Sequence of chain 1.C:
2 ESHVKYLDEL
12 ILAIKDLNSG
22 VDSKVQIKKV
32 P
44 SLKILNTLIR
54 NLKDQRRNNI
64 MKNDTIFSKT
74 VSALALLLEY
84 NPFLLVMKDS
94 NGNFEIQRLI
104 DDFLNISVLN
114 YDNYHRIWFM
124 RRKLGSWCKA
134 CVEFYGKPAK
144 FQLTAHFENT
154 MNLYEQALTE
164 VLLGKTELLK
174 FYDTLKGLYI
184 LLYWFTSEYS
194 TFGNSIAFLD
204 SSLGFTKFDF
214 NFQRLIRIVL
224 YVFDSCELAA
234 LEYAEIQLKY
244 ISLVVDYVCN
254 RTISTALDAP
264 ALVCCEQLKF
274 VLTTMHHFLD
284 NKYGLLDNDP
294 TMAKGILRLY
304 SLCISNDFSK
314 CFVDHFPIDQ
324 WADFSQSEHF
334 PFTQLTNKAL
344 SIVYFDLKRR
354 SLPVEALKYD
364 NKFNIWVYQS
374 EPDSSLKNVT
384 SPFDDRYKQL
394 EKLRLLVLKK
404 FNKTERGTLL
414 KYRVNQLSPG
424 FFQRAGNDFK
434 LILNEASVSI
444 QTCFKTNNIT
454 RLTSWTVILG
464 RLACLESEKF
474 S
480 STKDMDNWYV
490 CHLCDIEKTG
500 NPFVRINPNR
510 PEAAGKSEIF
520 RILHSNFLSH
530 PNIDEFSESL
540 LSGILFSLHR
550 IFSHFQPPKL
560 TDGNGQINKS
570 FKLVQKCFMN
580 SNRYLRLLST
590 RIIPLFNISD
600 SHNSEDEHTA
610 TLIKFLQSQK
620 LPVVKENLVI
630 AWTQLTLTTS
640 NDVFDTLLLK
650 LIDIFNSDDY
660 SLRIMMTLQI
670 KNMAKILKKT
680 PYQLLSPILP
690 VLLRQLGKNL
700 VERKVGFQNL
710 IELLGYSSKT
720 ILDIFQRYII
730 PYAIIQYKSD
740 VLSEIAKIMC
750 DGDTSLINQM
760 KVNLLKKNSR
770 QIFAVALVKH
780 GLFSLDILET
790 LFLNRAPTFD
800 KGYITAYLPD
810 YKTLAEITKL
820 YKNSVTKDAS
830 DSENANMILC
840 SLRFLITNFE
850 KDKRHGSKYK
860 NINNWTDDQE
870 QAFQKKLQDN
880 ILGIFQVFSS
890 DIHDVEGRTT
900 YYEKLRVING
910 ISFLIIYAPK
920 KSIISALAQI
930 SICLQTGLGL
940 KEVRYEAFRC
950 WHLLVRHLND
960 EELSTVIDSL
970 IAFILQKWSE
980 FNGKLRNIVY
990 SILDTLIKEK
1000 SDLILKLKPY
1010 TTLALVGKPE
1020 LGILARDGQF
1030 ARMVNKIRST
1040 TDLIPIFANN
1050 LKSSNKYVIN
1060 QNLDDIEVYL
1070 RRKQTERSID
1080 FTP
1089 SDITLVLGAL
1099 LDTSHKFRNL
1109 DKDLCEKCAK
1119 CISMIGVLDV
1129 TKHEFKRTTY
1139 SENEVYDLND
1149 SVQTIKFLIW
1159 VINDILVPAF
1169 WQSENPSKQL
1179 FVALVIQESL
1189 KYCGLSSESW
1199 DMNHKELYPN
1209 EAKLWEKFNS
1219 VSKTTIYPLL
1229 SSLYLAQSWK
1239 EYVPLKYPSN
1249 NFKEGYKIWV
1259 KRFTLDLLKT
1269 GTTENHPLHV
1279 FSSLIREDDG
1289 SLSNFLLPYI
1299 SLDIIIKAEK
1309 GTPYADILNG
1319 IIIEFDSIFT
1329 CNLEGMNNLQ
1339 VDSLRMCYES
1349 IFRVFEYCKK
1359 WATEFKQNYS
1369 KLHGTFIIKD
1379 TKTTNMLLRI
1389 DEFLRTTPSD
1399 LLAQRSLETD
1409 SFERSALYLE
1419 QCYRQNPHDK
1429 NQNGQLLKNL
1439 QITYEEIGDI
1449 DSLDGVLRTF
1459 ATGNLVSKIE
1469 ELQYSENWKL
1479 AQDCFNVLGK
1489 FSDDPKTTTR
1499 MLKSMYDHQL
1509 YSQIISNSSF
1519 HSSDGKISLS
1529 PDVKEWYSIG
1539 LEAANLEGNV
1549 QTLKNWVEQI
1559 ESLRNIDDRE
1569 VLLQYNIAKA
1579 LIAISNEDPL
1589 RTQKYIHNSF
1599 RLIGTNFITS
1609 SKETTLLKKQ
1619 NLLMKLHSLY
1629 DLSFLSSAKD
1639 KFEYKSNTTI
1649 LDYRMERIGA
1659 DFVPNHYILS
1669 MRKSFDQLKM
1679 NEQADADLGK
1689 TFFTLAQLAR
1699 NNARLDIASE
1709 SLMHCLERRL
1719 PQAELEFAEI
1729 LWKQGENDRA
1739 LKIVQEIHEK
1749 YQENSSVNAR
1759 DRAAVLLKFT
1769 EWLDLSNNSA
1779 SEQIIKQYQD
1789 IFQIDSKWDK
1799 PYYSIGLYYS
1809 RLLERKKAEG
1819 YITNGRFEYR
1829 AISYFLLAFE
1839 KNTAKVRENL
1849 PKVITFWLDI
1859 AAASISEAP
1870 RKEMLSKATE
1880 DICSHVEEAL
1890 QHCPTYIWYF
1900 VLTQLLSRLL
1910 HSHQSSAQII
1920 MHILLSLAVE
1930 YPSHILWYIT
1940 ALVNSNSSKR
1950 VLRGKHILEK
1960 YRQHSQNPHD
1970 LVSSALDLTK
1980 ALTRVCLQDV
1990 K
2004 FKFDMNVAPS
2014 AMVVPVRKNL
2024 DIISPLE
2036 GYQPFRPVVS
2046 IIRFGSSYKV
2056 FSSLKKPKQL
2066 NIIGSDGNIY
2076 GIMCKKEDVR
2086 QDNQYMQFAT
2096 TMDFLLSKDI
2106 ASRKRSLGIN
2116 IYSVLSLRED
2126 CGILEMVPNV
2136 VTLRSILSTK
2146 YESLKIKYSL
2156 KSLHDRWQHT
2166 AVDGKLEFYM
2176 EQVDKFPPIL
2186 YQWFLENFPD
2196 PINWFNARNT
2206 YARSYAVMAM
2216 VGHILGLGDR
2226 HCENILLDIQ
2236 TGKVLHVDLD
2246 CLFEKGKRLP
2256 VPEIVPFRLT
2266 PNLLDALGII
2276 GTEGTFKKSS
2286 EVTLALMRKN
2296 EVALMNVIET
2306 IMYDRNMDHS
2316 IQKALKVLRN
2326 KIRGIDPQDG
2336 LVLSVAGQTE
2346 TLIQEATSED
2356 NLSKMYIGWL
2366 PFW

Binding-site contacts:
Ligand atom N9 contacts residue MET2131 of chain 1.C at 3.5 Å.
Ligand atom C2 contacts residue MET2131 of chain 1.C at 3.5 Å (hydrophobic).
Ligand atom C2 contacts residue VAL2135 of chain 1.C at 3.6 Å (hydrophobic).
Ligand atom O1G contacts residue ASP2243 of chain 1.C at 3.2 Å (salt-bridge).
Ligand atom C6 contacts residue GLU2130 of chain 1.C at 3.6 Å.
Ligand atom O1B contacts residue LYS2080 of chain 1.C at 3.1 Å (salt-bridge).
Ligand atom N3B contacts residue MG1 of chain 1.G at 2.6 Å.
Ligand atom PB contacts residue LYS2080 of chain 1.C at 3.4 Å.
Ligand atom PG contacts residue ASP2243 of chain 1.C at 3.4 Å.
Ligand atom O1A contacts residue ASP2243 of chain 1.C at 3.0 Å (salt-bridge).
Ligand atom O2B contacts residue SER2058 of chain 1.C at 2.9 Å (h-bond).
Ligand atom N7 contacts residue VAL2242 of chain 1.C at 3.6 Å.
Ligand atom C3' contacts residue GLU2228 of chain 1.C at 3.4 Å.
Ligand atom O1B contacts residue ASP2243 of chain 1.C at 3.0 Å (salt-bridge).
Ligand atom O3A contacts residue PRO2062 of chain 1.C at 3.6 Å.
Ligand atom N6 contacts residue GLU2130 of chain 1.C at 2.8 Å (salt-bridge).
Ligand atom O2G contacts residue ASP2243 of chain 1.C at 2.5 Å (salt-bridge).
Ligand atom O2B contacts residue LYS2060 of chain 1.C at 2.7 Å (salt-bridge).
Ligand atom O1A contacts residue ASN2229 of chain 1.C at 3.4 Å (h-bond).
Ligand atom N1 contacts residue VAL2132 of chain 1.C at 3.3 Å (h-bond).
Ligand atom O2G contacts residue MG1 of chain 1.H at 2.1 Å.
Ligand atom O1G contacts residue ASN2229 of chain 1.C at 3.5 Å (h-bond).
Ligand atom PG contacts residue MG1 of chain 1.H at 3.6 Å.
Ligand atom O3A contacts residue LYS2080 of chain 1.C at 2.6 Å (salt-bridge).
Ligand atom PG contacts residue MG1 of chain 1.G at 2.5 Å.
Ligand atom O1A contacts residue MG1 of chain 1.G at 2.1 Å.
Ligand atom PA contacts residue MG1 of chain 1.G at 3.6 Å.
Ligand atom PB contacts residue MG1 of chain 1.H at 3.5 Å.
Ligand atom C4 contacts residue MET2131 of chain 1.C at 3.5 Å (hydrophobic).
Ligand atom O2A contacts residue LYS2080 of chain 1.C at 2.9 Å (salt-bridge).
Ligand atom O1G contacts residue HIS2226 of chain 1.C at 2.7 Å (h-bond).
Ligand atom O3' contacts residue GLU2228 of chain 1.C at 2.5 Å (salt-bridge).
Ligand atom O3G contacts residue SER2058 of chain 1.C at 3.3 Å.
Ligand atom PA contacts residue LYS2080 of chain 1.C at 3.4 Å.
Ligand atom O3' contacts residue THR2137 of chain 1.C at 3.6 Å.
Ligand atom O2G contacts residue MG1 of chain 1.G at 2.7 Å.
Ligand atom O1G contacts residue MG1 of chain 1.G at 2.1 Å.
Ligand atom O2B contacts residue PRO2062 of chain 1.C at 3.3 Å.
Ligand atom O1B contacts residue MG1 of chain 1.H at 2.1 Å.
Ligand atom N3 contacts residue MET2131 of chain 1.C at 3.5 Å (h-bond).

A small-molecule ligand and the protein it binds are described below.
Small molecule (SMILES): Nc1ncnc2c1ncn2[C@@H]1O[C@H](CO[P](=O)(O)O[P](=O)(O)NP(=O)(O)O)[C@@H](O)[C@H]1O